A protein and the small-molecule ligand that binds it are described below.
Small molecule (SMILES): CC(=O)N[C@@H]1[C@@H](O)[C@H](O)[C@@H](CO)O[C@H]1O

Binding-site contacts:
Ligand atom N2 contacts residue ASN315 of chain 55.K at 2.8 Å (h-bond).
Ligand atom C1 contacts residue ASN315 of chain 55.K at 1.4 Å.
Ligand atom C7 contacts residue ASN315 of chain 55.K at 3.3 Å.
Ligand atom C5 contacts residue ASN315 of chain 55.K at 3.7 Å.
Ligand atom C1 contacts residue VAL314 of chain 55.K at 4.4 Å (hydrophobic).
Ligand atom C8 contacts residue ASN315 of chain 55.K at 3.5 Å.
Ligand atom O5 contacts residue ASN315 of chain 55.K at 2.4 Å (h-bond).
Ligand atom C4 contacts residue ASN315 of chain 55.K at 4.3 Å.
Ligand atom C6 contacts residue ASN315 of chain 55.K at 4.5 Å.
Ligand atom O5 contacts residue VAL314 of chain 55.K at 3.8 Å.
Ligand atom C3 contacts residue ASN315 of chain 55.K at 3.8 Å.
Ligand atom C2 contacts residue ASN315 of chain 55.K at 2.5 Å.
Ligand atom O7 contacts residue ASN315 of chain 55.K at 4.2 Å.
Ligand atom C6 contacts residue THR313 of chain 55.K at 4.5 Å.
Ligand atom O5 contacts residue THR313 of chain 55.K at 4.3 Å.
Ligand atom C8 contacts residue ILE281 of chain 55.K at 4.5 Å (hydrophobic).

Sequence of chain 55.K:
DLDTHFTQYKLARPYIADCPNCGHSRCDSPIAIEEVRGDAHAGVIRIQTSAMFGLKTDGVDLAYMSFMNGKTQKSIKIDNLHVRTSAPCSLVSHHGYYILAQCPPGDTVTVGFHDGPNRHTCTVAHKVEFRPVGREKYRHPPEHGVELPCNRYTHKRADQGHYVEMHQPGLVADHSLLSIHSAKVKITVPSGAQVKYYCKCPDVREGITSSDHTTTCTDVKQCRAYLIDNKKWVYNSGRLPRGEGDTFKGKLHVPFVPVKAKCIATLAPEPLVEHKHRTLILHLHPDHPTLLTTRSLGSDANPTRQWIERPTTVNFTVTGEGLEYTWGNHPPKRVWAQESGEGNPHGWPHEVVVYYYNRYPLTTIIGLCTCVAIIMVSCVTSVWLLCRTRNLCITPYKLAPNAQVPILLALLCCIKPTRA